This protein binds this small molecule.
Small molecule (SMILES): Nc1nc(N2CCSCC2)c2cc[nH]c2n1

Binding-site contacts:
Ligand atom N3 contacts residue SER115 of chain 1.C at 3.9 Å.
Ligand atom N1 contacts residue NAP1 of chain 1.L at 2.6 Å (h-bond).
Ligand atom C2 contacts residue NAP1 of chain 1.L at 3.2 Å.
Ligand atom N3 contacts residue TYR194 of chain 1.C at 3.7 Å.
Ligand atom C5 contacts residue PHE117 of chain 1.C at 3.7 Å (hydrophobic).
Ligand atom C4 contacts residue TYR194 of chain 1.C at 3.6 Å (hydrophobic).
Ligand atom SAK contacts residue PRO230 of chain 1.C at 3.6 Å.
Ligand atom CAB contacts residue NAP1 of chain 1.L at 3.3 Å.
Ligand atom CAC contacts residue PHE117 of chain 1.C at 3.8 Å (hydrophobic).
Ligand atom NAJ contacts residue TYR194 of chain 1.C at 2.9 Å (h-bond).
Ligand atom CAG contacts residue ARG34 of chain 1.C at 3.8 Å.
Ligand atom C6 contacts residue PHE117 of chain 1.C at 3.9 Å (hydrophobic).
Ligand atom NAA contacts residue NAP1 of chain 1.L at 3.0 Å (h-bond).
Ligand atom C2 contacts residue PHE117 of chain 1.C at 3.5 Å (hydrophobic).
Ligand atom C6 contacts residue NAP1 of chain 1.L at 3.4 Å.
Ligand atom C4 contacts residue PHE117 of chain 1.C at 3.4 Å (hydrophobic).
Ligand atom CAB contacts residue TYR194 of chain 1.C at 4.0 Å (hydrophobic).
Ligand atom CAF contacts residue ARG34 of chain 1.C at 3.6 Å.
Ligand atom CAB contacts residue W8G1 of chain 1.N at 3.5 Å.
Ligand atom CAD contacts residue PHE117 of chain 1.C at 4.0 Å (hydrophobic).
Ligand atom NAJ contacts residue NAP1 of chain 1.L at 3.5 Å.
Ligand atom CAD contacts residue W8G1 of chain 1.N at 3.1 Å.
Ligand atom NAP contacts residue ARG34 of chain 1.C at 3.8 Å.
Ligand atom C4 contacts residue NAP1 of chain 1.L at 3.6 Å.
Ligand atom NAJ contacts residue PHE117 of chain 1.C at 3.5 Å.
Ligand atom CAE contacts residue PHE117 of chain 1.C at 3.8 Å (hydrophobic).
Ligand atom NAA contacts residue PHE117 of chain 1.C at 3.6 Å.
Ligand atom C2 contacts residue SER115 of chain 1.C at 3.8 Å.
Ligand atom CAF contacts residue NAP1 of chain 1.L at 3.5 Å.
Ligand atom CAF contacts residue W8G1 of chain 1.N at 3.9 Å.
Ligand atom N3 contacts residue NAP1 of chain 1.L at 2.7 Å (h-bond).
Ligand atom CAG contacts residue NAP1 of chain 1.L at 3.2 Å.
Ligand atom CAC contacts residue NAP1 of chain 1.L at 3.5 Å.
Ligand atom NAP contacts residue NAP1 of chain 1.L at 3.3 Å (h-bond).
Ligand atom SAK contacts residue PHE117 of chain 1.C at 4.0 Å.
Ligand atom N1 contacts residue PHE117 of chain 1.C at 3.7 Å.
Ligand atom N3 contacts residue PHE117 of chain 1.C at 3.6 Å.
Ligand atom C5 contacts residue NAP1 of chain 1.L at 3.8 Å.
Ligand atom NAA contacts residue SER115 of chain 1.C at 2.9 Å (h-bond).
Ligand atom CAB contacts residue PHE117 of chain 1.C at 3.5 Å (hydrophobic).

Sequence of chain 1.C:
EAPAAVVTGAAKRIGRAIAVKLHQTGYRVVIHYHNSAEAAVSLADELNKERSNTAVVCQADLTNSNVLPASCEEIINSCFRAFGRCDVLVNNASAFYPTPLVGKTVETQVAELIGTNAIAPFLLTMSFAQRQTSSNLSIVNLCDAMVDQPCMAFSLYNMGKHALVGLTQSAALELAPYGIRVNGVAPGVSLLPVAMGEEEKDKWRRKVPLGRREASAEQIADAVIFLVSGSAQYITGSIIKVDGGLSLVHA